Sequence of chain 1.A:
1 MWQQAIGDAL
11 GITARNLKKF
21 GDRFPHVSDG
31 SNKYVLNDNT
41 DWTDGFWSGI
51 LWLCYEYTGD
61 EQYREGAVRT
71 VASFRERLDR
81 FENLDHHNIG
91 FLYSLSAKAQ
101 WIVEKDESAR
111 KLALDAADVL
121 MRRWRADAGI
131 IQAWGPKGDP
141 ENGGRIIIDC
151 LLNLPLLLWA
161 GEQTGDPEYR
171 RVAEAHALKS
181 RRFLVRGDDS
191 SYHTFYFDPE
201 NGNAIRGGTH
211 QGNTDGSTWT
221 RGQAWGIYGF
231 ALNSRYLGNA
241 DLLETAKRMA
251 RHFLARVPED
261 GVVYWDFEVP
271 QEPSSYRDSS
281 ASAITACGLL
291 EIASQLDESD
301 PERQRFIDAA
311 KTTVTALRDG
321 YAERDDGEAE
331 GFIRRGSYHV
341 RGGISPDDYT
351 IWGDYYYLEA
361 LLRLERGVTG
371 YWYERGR

Binding-site contacts:
Ligand atom C3 contacts residue ASN88 of chain 1.A at 3.1 Å.
Ligand atom C6 contacts residue ASP149 of chain 1.A at 3.6 Å.
Ligand atom C2 contacts residue ASN88 of chain 1.A at 3.2 Å.
Ligand atom O6B contacts residue TRP42 of chain 1.A at 3.9 Å.
Ligand atom C3 contacts residue ASP149 of chain 1.A at 3.6 Å.
Ligand atom C6 contacts residue TRP42 of chain 1.A at 3.6 Å (hydrophobic).
Ligand atom O6A contacts residue TRP225 of chain 1.A at 3.3 Å (h-bond).
Ligand atom O2 contacts residue HIS87 of chain 1.A at 3.8 Å.
Ligand atom N2 contacts residue TRP134 of chain 1.A at 3.5 Å.
Ligand atom O3 contacts residue ASP149 of chain 1.A at 3.0 Å.
Ligand atom C4 contacts residue ASP149 of chain 1.A at 3.0 Å.
Ligand atom O3 contacts residue PHE91 of chain 1.A at 3.3 Å.
Ligand atom O1 contacts residue TRP134 of chain 1.A at 3.9 Å.
Ligand atom O6A contacts residue TRP219 of chain 1.A at 3.6 Å.
Ligand atom O6A contacts residue ARG221 of chain 1.A at 2.8 Å (salt-bridge).
Ligand atom O7 contacts residue TRP134 of chain 1.A at 2.8 Å.
Ligand atom C8 contacts residue TRP134 of chain 1.A at 3.9 Å (hydrophobic).
Ligand atom O4 contacts residue TYR338 of chain 1.A at 3.7 Å.
Ligand atom C6 contacts residue HIS339 of chain 1.A at 3.9 Å.
Ligand atom O6A contacts residue ASP149 of chain 1.A at 3.2 Å (salt-bridge).
Ligand atom O2 contacts residue ASN88 of chain 1.A at 2.3 Å (h-bond).
Ligand atom O6 contacts residue TYR338 of chain 1.A at 3.5 Å.
Ligand atom O4 contacts residue GLN211 of chain 1.A at 3.7 Å.
Ligand atom O6B contacts residue ARG221 of chain 1.A at 2.9 Å (salt-bridge).
Ligand atom O6 contacts residue GLN211 of chain 1.A at 3.4 Å (h-bond).
Ligand atom O6B contacts residue GLN211 of chain 1.A at 3.1 Å (h-bond).
Ligand atom O7 contacts residue HIS86 of chain 1.A at 3.8 Å.
Ligand atom O7 contacts residue ALA133 of chain 1.A at 3.9 Å.
Ligand atom C6 contacts residue TRP219 of chain 1.A at 3.8 Å (hydrophobic).
Ligand atom O6B contacts residue TYR338 of chain 1.A at 3.8 Å.
Ligand atom C5 contacts residue TRP42 of chain 1.A at 3.5 Å (hydrophobic).
Ligand atom C6 contacts residue ARG221 of chain 1.A at 3.5 Å.
Ligand atom O6A contacts residue TRP42 of chain 1.A at 3.8 Å.
Ligand atom C7 contacts residue TRP134 of chain 1.A at 3.3 Å (hydrophobic).
Ligand atom C1 contacts residue TRP134 of chain 1.A at 3.5 Å (hydrophobic).
Ligand atom C5 contacts residue ASP149 of chain 1.A at 3.3 Å.
Ligand atom C4 contacts residue TRP42 of chain 1.A at 3.2 Å (hydrophobic).
Ligand atom O6B contacts residue TRP219 of chain 1.A at 3.7 Å.
Ligand atom O3 contacts residue ASN88 of chain 1.A at 2.6 Å (h-bond).
Ligand atom C3 contacts residue TRP42 of chain 1.A at 3.7 Å (hydrophobic).

A protein and the small-molecule ligand that binds it are described below.
Small molecule (SMILES): CC(=O)N[C@@H]1[C@@H](O[C@@H]2OC(C(=O)O)=C[C@H](O)[C@H]2O)[C@H](O)[C@@H](CO)O[C@@H]1O